Binding-site contacts:
Ligand atom O1B contacts residue SER180 of chain 1.C at 4.0 Å.
Ligand atom O1A contacts residue DG8 of chain 1.B at 2.3 Å (h-bond).
Ligand atom O3G contacts residue ARG149 of chain 1.C at 3.9 Å.
Ligand atom O2B contacts residue GLY179 of chain 1.C at 3.5 Å.
Ligand atom O2A contacts residue DG8 of chain 1.B at 3.3 Å.
Ligand atom O2G contacts residue SER187 of chain 1.C at 4.2 Å.
Ligand atom PB contacts residue MN1 of chain 1.D at 3.5 Å.
Ligand atom O5' contacts residue MN1 of chain 1.D at 3.8 Å.
Ligand atom PG contacts residue ARG149 of chain 1.C at 4.1 Å.
Ligand atom O2B contacts residue SER180 of chain 1.C at 3.4 Å (h-bond).
Ligand atom O1G contacts residue ASP190 of chain 1.C at 4.2 Å.
Ligand atom O5' contacts residue DG8 of chain 1.B at 2.7 Å (h-bond).
Ligand atom O3G contacts residue MN1 of chain 1.D at 3.4 Å.
Ligand atom O3B contacts residue SER180 of chain 1.C at 3.8 Å.
Ligand atom O3B contacts residue MN1 of chain 1.D at 3.6 Å.
Ligand atom O2B contacts residue MN1 of chain 1.D at 2.6 Å.
Ligand atom O2G contacts residue SER180 of chain 1.C at 3.2 Å (h-bond).
Ligand atom PG contacts residue GLY189 of chain 1.C at 3.7 Å.
Ligand atom O1G contacts residue SER180 of chain 1.C at 2.7 Å (h-bond).
Ligand atom O3G contacts residue ASP190 of chain 1.C at 3.5 Å (salt-bridge).
Ligand atom PA contacts residue MN1 of chain 1.D at 3.4 Å.
Ligand atom O1A contacts residue ASP192 of chain 1.C at 3.8 Å.
Ligand atom PA contacts residue DG8 of chain 1.B at 3.2 Å.
Ligand atom O1B contacts residue ARG183 of chain 1.C at 3.4 Å (salt-bridge).
Ligand atom O1G contacts residue GLY189 of chain 1.C at 3.6 Å (h-bond).
Ligand atom O2G contacts residue SER188 of chain 1.C at 4.0 Å.
Ligand atom O2G contacts residue GLY189 of chain 1.C at 3.8 Å.
Ligand atom O3G contacts residue GLY189 of chain 1.C at 3.3 Å (h-bond).
Ligand atom O5' contacts residue ASP192 of chain 1.C at 3.1 Å (salt-bridge).
Ligand atom PA contacts residue ASP192 of chain 1.C at 4.2 Å.
Ligand atom O3A contacts residue MN1 of chain 1.D at 3.7 Å.
Ligand atom O2G contacts residue ARG149 of chain 1.C at 2.9 Å (salt-bridge).
Ligand atom PG contacts residue MN1 of chain 1.D at 3.5 Å.
Ligand atom O1G contacts residue SER188 of chain 1.C at 3.7 Å.
Ligand atom O1G contacts residue MN1 of chain 1.D at 2.8 Å.
Ligand atom O2B contacts residue ASP192 of chain 1.C at 4.3 Å.
Ligand atom PG contacts residue SER180 of chain 1.C at 3.2 Å.
Ligand atom PB contacts residue SER180 of chain 1.C at 4.0 Å.
Ligand atom O1A contacts residue MN1 of chain 1.D at 2.3 Å.
Ligand atom O1A contacts residue ASP190 of chain 1.C at 3.4 Å (salt-bridge).

This protein binds this small molecule.
Small molecule (SMILES): Nc1nc2c(ncn2[C@H]2C[C@H](O)[C@@H](CO[P](=O)(O)O[P](=O)(O)OP(=O)(O)O)O2)c(=O)[nH]1

Sequence of chain 1.C:
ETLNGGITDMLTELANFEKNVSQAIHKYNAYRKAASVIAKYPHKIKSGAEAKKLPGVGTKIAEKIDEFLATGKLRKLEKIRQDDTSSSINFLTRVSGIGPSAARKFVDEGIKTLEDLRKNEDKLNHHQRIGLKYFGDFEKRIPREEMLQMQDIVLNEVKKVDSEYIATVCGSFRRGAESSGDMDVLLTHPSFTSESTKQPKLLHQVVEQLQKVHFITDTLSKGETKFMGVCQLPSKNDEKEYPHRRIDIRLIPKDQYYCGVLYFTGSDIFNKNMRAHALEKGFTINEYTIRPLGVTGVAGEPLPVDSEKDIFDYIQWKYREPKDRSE